Sequence of chain 3.E:
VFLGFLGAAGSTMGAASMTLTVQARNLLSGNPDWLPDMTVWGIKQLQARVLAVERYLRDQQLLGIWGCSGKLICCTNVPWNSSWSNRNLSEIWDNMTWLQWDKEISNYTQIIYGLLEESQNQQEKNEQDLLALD

This protein binds this small molecule.
Small molecule (SMILES): CC(=O)N[C@@H]1[C@@H](O)[C@H](O)[C@@H](CO)O[C@H]1O

Binding-site contacts:
Ligand atom C4 contacts residue ASN87 of chain 3.E at 4.2 Å.
Ligand atom O5 contacts residue SER89 of chain 3.E at 3.4 Å (h-bond).
Ligand atom O5 contacts residue ASN87 of chain 3.E at 2.3 Å (h-bond).
Ligand atom C5 contacts residue SER89 of chain 3.E at 4.2 Å.
Ligand atom O5 contacts residue TRP90 of chain 3.E at 4.5 Å.
Ligand atom C2 contacts residue ASN87 of chain 3.E at 2.5 Å.
Ligand atom C1 contacts residue ASN87 of chain 3.E at 1.4 Å.
Ligand atom C1 contacts residue SER89 of chain 3.E at 3.4 Å.
Ligand atom C7 contacts residue ASN87 of chain 3.E at 3.2 Å.
Ligand atom O7 contacts residue ASN87 of chain 3.E at 3.1 Å (h-bond).
Ligand atom O6 contacts residue ILE117 of chain 3.E at 4.2 Å.
Ligand atom C8 contacts residue ASN87 of chain 3.E at 4.1 Å.
Ligand atom C5 contacts residue ASN87 of chain 3.E at 3.6 Å.
Ligand atom N2 contacts residue ASN87 of chain 3.E at 2.9 Å (h-bond).
Ligand atom C3 contacts residue ASN87 of chain 3.E at 3.8 Å.